Binding-site contacts:
Ligand atom C8 contacts residue ASN69 of chain 1.LA at 4.4 Å.
Ligand atom C7 contacts residue ASN69 of chain 1.LA at 3.3 Å.
Ligand atom O5 contacts residue ASN69 of chain 1.LA at 2.4 Å (h-bond).
Ligand atom C1 contacts residue ASN69 of chain 1.LA at 1.4 Å.
Ligand atom C6 contacts residue ASN69 of chain 1.LA at 4.5 Å.
Ligand atom C4 contacts residue ASN69 of chain 1.LA at 4.2 Å.
Ligand atom C5 contacts residue ASN69 of chain 1.LA at 3.7 Å.
Ligand atom C3 contacts residue ASN69 of chain 1.LA at 3.8 Å.
Ligand atom C2 contacts residue ASN69 of chain 1.LA at 2.4 Å.
Ligand atom O7 contacts residue ASN69 of chain 1.LA at 3.4 Å.
Ligand atom N2 contacts residue ASN69 of chain 1.LA at 2.8 Å (h-bond).

This small molecule binds to this protein.
Small molecule (SMILES): CC(=O)N[C@@H]1[C@@H](O)[C@H](O)[C@@H](CO)O[C@H]1O

Sequence of chain 1.LA:
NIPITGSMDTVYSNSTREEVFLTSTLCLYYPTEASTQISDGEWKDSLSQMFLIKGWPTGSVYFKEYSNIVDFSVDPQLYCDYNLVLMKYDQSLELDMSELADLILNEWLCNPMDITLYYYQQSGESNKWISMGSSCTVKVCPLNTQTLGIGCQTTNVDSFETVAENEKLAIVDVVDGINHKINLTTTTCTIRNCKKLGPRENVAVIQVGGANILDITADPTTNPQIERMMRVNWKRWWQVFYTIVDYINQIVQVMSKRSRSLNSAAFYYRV